Sequence of chain 4.E:
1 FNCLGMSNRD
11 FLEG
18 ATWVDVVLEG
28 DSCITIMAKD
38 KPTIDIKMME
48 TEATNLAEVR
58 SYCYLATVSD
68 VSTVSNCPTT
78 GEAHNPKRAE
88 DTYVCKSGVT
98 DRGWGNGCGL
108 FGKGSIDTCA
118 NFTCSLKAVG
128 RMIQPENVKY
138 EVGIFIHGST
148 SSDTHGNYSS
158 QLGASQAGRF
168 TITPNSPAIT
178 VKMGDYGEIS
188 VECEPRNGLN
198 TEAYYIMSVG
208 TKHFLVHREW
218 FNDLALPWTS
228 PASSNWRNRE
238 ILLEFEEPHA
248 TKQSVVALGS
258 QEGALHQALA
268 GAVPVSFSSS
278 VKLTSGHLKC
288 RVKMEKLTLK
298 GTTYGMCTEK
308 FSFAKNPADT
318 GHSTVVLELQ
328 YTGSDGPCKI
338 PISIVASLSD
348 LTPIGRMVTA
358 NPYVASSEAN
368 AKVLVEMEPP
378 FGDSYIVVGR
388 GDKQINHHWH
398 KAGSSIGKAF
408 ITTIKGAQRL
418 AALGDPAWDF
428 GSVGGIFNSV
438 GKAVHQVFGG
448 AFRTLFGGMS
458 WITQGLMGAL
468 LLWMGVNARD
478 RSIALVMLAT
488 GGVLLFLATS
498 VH

Binding-site contacts:
Ligand atom C1 contacts residue SER156 of chain 4.E at 4.0 Å.
Ligand atom C8 contacts residue ASN154 of chain 4.E at 3.7 Å.
Ligand atom C1 contacts residue ASN154 of chain 4.E at 1.4 Å.
Ligand atom O7 contacts residue ASN154 of chain 4.E at 3.5 Å (h-bond).
Ligand atom O5 contacts residue ASN154 of chain 4.E at 2.4 Å (h-bond).
Ligand atom N2 contacts residue ASN154 of chain 4.E at 2.8 Å (h-bond).
Ligand atom O6 contacts residue SER157 of chain 4.E at 4.2 Å.
Ligand atom C4 contacts residue ASN154 of chain 4.E at 4.2 Å.
Ligand atom C3 contacts residue ASN154 of chain 4.E at 3.8 Å.
Ligand atom C5 contacts residue ASN154 of chain 4.E at 3.6 Å.
Ligand atom C1 contacts residue SER157 of chain 4.E at 4.3 Å.
Ligand atom C2 contacts residue ASN154 of chain 4.E at 2.5 Å.
Ligand atom C7 contacts residue ASN154 of chain 4.E at 3.3 Å.
Ligand atom O5 contacts residue SER157 of chain 4.E at 4.0 Å.

A small-molecule ligand and the protein it binds are described below.
Small molecule (SMILES): CC(=O)N[C@@H]1[C@@H](O)[C@H](O)[C@@H](CO)O[C@H]1O